Sequence of chain 1.A:
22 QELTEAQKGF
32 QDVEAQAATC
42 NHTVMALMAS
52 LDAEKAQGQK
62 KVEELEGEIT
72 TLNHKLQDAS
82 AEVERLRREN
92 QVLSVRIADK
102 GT

Binding-site contacts:
Ligand atom C8 contacts residue ALA39 of chain 1.A at 3.9 Å (hydrophobic).
Ligand atom C8 contacts residue GLN37 of chain 1.B at 3.0 Å.
Ligand atom C8 contacts residue ASN42 of chain 1.A at 4.5 Å.
Ligand atom C1 contacts residue GLN37 of chain 1.B at 4.3 Å.
Ligand atom O3 contacts residue GLN37 of chain 1.B at 4.0 Å.
Ligand atom C4 contacts residue ASN42 of chain 1.A at 4.0 Å.
Ligand atom C7 contacts residue GLN37 of chain 1.B at 3.2 Å.
Ligand atom C1 contacts residue ASN42 of chain 1.A at 1.4 Å.
Ligand atom C2 contacts residue GLN37 of chain 1.B at 3.7 Å.
Ligand atom C2 contacts residue ASN42 of chain 1.A at 2.4 Å.
Ligand atom C3 contacts residue ASN42 of chain 1.A at 3.7 Å.
Ligand atom O7 contacts residue GLN37 of chain 1.B at 4.4 Å.
Ligand atom N2 contacts residue GLN37 of chain 1.B at 2.5 Å (h-bond).
Ligand atom C7 contacts residue ASN42 of chain 1.A at 3.3 Å.
Ligand atom C8 contacts residue ALA38 of chain 1.A at 3.9 Å (hydrophobic).
Ligand atom N2 contacts residue ASN42 of chain 1.A at 2.9 Å (h-bond).
Ligand atom O5 contacts residue ASN42 of chain 1.A at 2.2 Å (h-bond).
Ligand atom C3 contacts residue GLN37 of chain 1.B at 3.8 Å.
Ligand atom O7 contacts residue ASN42 of chain 1.A at 3.3 Å (h-bond).
Ligand atom C5 contacts residue ASN42 of chain 1.A at 3.5 Å.

This protein binds this small molecule.
Small molecule (SMILES): CC(=O)N[C@@H]1[C@@H](O)[C@H](O)[C@@H](CO)O[C@H]1O

Sequence of chain 1.B:
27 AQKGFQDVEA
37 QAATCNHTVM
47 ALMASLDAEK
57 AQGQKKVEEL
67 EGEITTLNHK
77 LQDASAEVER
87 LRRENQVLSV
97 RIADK